Sequence of chain 1.A:
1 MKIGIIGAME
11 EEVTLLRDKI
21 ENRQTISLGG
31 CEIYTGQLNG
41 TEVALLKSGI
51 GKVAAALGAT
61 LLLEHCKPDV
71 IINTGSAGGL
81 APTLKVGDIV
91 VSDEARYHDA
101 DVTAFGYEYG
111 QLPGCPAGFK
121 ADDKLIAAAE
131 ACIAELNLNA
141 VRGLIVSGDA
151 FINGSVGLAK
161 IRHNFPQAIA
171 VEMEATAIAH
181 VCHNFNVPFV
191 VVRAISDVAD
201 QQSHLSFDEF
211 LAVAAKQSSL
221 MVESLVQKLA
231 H

Sequence of chain 2.A:
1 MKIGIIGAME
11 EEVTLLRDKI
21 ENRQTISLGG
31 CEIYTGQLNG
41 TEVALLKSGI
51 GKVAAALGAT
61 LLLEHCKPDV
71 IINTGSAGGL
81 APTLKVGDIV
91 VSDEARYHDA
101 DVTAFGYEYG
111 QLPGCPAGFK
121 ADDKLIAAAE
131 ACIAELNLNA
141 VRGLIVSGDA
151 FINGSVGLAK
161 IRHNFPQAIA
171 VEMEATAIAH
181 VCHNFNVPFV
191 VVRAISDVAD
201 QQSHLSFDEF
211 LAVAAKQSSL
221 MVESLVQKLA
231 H

A protein and the small-molecule ligand that binds it are described below.
Small molecule (SMILES): CSC[C@@H]1CN(Cc2c[nH]c3c(N)ncnc23)C[C@H]1O

Binding-site contacts:
Ligand atom N7 contacts residue GLY78 of chain 2.A at 3.3 Å (h-bond).
Ligand atom N1 contacts residue ILE152 of chain 2.A at 2.9 Å (h-bond).
Ligand atom N6 contacts residue ASP197 of chain 2.A at 2.9 Å (salt-bridge).
Ligand atom C10 contacts residue GLU172 of chain 2.A at 3.6 Å.
Ligand atom N7 contacts residue ASP197 of chain 2.A at 2.7 Å (salt-bridge).
Ligand atom O3' contacts residue GLU174 of chain 2.A at 2.6 Å (salt-bridge).
Ligand atom C8 contacts residue ASP197 of chain 2.A at 3.5 Å.
Ligand atom C5' contacts residue MET173 of chain 2.A at 3.9 Å (hydrophobic).
Ligand atom N6 contacts residue PHE151 of chain 2.A at 3.6 Å.
Ligand atom C4' contacts residue MET173 of chain 2.A at 3.7 Å (hydrophobic).
Ligand atom S contacts residue MET173 of chain 2.A at 3.7 Å.
Ligand atom N7 contacts residue ALA77 of chain 2.A at 3.5 Å.
Ligand atom N7 contacts residue PHE151 of chain 2.A at 3.6 Å.
Ligand atom N3 contacts residue MET173 of chain 2.A at 3.8 Å.
Ligand atom N1 contacts residue PHE151 of chain 2.A at 3.6 Å.
Ligand atom C8 contacts residue GLY78 of chain 2.A at 3.5 Å.
Ligand atom C3' contacts residue GLU174 of chain 2.A at 3.4 Å.
Ligand atom C2 contacts residue ILE152 of chain 2.A at 3.7 Å (hydrophobic).
Ligand atom C10 contacts residue SER76 of chain 2.A at 3.3 Å.
Ligand atom C2' contacts residue SER76 of chain 2.A at 3.5 Å.
Ligand atom N3 contacts residue GLU172 of chain 2.A at 3.3 Å.
Ligand atom C4 contacts residue VAL171 of chain 2.A at 3.8 Å (hydrophobic).
Ligand atom C6 contacts residue ILE152 of chain 2.A at 3.7 Å (hydrophobic).
Ligand atom CS5 contacts residue VAL102 of chain 1.A at 3.8 Å (hydrophobic).
Ligand atom C8 contacts residue ALA77 of chain 2.A at 3.4 Å (hydrophobic).
Ligand atom N1' contacts residue SER76 of chain 2.A at 3.0 Å (h-bond).
Ligand atom C2 contacts residue PHE151 of chain 2.A at 3.7 Å (hydrophobic).
Ligand atom C5' contacts residue ILE50 of chain 2.A at 3.6 Å (hydrophobic).
Ligand atom N6 contacts residue ILE152 of chain 2.A at 3.0 Å (h-bond).
Ligand atom C2' contacts residue GLU12 of chain 2.A at 3.2 Å.
Ligand atom C5 contacts residue GLY78 of chain 2.A at 3.6 Å.
Ligand atom C1' contacts residue PHE207 of chain 2.A at 3.7 Å (hydrophobic).
Ligand atom O3' contacts residue MET173 of chain 2.A at 3.3 Å (h-bond).
Ligand atom C6 contacts residue PHE151 of chain 2.A at 3.4 Å (hydrophobic).
Ligand atom N6 contacts residue ALA199 of chain 2.A at 3.7 Å.
Ligand atom C5 contacts residue ASP197 of chain 2.A at 3.7 Å.
Ligand atom C5 contacts residue PHE151 of chain 2.A at 3.3 Å (hydrophobic).
Ligand atom C2 contacts residue ALA150 of chain 2.A at 3.5 Å (hydrophobic).
Ligand atom C8 contacts residue SER196 of chain 2.A at 3.4 Å.
Ligand atom N7 contacts residue SER196 of chain 2.A at 3.6 Å.